A protein and the small-molecule ligand that binds it are described below.
Small molecule (SMILES): Nc1ncnc2c1ncn2[C@@H]1O[C@H](CO[P](=O)(O)O[P](=O)(O)OC[C@H]2O[C@@H](O)[C@H](O)[C@@H]2O)[C@@H](O)[C@H]1O

Binding-site contacts:
Ligand atom O2D contacts residue HIS330 of chain 2.A at 2.8 Å (h-bond).
Ligand atom O1A contacts residue GLU250 of chain 2.A at 2.9 Å (salt-bridge).
Ligand atom PB contacts residue ARG221 of chain 2.A at 3.5 Å.
Ligand atom O1B contacts residue ARG221 of chain 2.A at 2.8 Å (salt-bridge).
Ligand atom O1D contacts residue ARG279 of chain 2.A at 3.0 Å (salt-bridge).
Ligand atom C1D contacts residue GLU328 of chain 2.A at 3.2 Å.
Ligand atom N6 contacts residue TYR190 of chain 2.A at 3.3 Å (h-bond).
Ligand atom O1A contacts residue GLU254 of chain 2.A at 2.7 Å (salt-bridge).
Ligand atom O3A contacts residue PHE236 of chain 2.A at 3.5 Å.
Ligand atom PA contacts residue GLY235 of chain 2.A at 3.5 Å.
Ligand atom C4 contacts residue TYR199 of chain 2.C at 3.5 Å (hydrophobic).
Ligand atom O3D contacts residue ASP207 of chain 2.A at 2.6 Å (salt-bridge).
Ligand atom C3D contacts residue ASP207 of chain 2.A at 3.5 Å.
Ligand atom C5 contacts residue TYR190 of chain 2.A at 3.6 Å (hydrophobic).
Ligand atom C6 contacts residue PHE236 of chain 2.A at 3.5 Å (hydrophobic).
Ligand atom N9 contacts residue TYR199 of chain 2.C at 3.6 Å.
Ligand atom O2B contacts residue ARG221 of chain 2.A at 2.8 Å (salt-bridge).
Ligand atom C2D contacts residue THR205 of chain 2.A at 3.4 Å.
Ligand atom N7 contacts residue TYR190 of chain 2.A at 2.7 Å (h-bond).
Ligand atom O2D contacts residue ASP207 of chain 2.A at 2.6 Å (salt-bridge).
Ligand atom O2A contacts residue GLY235 of chain 2.A at 3.2 Å.
Ligand atom N3 contacts residue TYR199 of chain 2.C at 3.5 Å.
Ligand atom C2' contacts residue TYR199 of chain 2.C at 3.4 Å (hydrophobic).
Ligand atom N6 contacts residue PHE203 of chain 2.A at 3.5 Å.
Ligand atom O2B contacts residue GLY234 of chain 2.A at 2.9 Å (h-bond).
Ligand atom O1A contacts residue GLY234 of chain 2.A at 3.1 Å (h-bond).
Ligand atom O5D contacts residue ARG282 of chain 2.A at 3.5 Å (salt-bridge).
Ligand atom O4D contacts residue ARG282 of chain 2.A at 3.2 Å (salt-bridge).
Ligand atom N7 contacts residue PHE236 of chain 2.A at 3.5 Å.
Ligand atom C2D contacts residue ASP207 of chain 2.A at 3.5 Å.
Ligand atom N7 contacts residue TYR199 of chain 2.C at 3.5 Å.
Ligand atom O2A contacts residue PHE236 of chain 2.A at 3.0 Å (h-bond).
Ligand atom C6 contacts residue TYR199 of chain 2.C at 3.5 Å (hydrophobic).
Ligand atom O2A contacts residue GLU250 of chain 2.A at 3.4 Å (salt-bridge).
Ligand atom O1D contacts residue ARG282 of chain 2.A at 3.1 Å (salt-bridge).
Ligand atom O2D contacts residue ARG279 of chain 2.A at 3.0 Å (salt-bridge).
Ligand atom O3A contacts residue GLY235 of chain 2.A at 3.3 Å.
Ligand atom O3D contacts residue HIS330 of chain 2.A at 3.2 Å.
Ligand atom C5D contacts residue GLY235 of chain 2.A at 3.5 Å.
Ligand atom O1D contacts residue GLU328 of chain 2.A at 2.8 Å (salt-bridge).

Sequence of chain 2.A:
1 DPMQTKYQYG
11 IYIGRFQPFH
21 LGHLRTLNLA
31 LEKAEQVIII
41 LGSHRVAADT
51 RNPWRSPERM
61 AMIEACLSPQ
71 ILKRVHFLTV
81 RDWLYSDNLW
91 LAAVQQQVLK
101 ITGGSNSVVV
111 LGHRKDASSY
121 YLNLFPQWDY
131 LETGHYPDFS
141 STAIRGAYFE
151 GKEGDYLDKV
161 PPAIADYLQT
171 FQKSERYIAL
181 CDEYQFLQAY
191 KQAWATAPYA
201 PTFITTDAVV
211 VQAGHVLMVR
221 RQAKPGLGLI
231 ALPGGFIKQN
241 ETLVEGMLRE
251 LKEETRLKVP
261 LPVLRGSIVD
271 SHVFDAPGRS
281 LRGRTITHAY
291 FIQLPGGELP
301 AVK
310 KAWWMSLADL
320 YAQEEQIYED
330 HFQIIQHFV

Sequence of chain 2.C:
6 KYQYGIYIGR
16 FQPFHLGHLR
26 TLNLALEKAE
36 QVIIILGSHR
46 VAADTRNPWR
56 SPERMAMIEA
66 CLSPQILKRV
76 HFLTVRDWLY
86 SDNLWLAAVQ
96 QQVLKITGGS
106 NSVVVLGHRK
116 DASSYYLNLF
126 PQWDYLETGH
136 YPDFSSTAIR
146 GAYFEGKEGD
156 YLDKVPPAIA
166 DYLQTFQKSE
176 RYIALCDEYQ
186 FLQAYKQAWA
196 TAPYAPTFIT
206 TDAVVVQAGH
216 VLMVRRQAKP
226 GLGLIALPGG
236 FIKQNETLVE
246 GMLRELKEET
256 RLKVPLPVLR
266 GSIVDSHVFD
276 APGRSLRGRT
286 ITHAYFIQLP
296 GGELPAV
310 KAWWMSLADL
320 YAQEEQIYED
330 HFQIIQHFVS